The small molecule below binds the protein below.
Small molecule (SMILES): CC[C@H](C)[C@H](NC(=O)[C@H](Cc1ccccc1)NC(=O)[C@@H]1CCCN1C(=O)[C@H](CCCCN)NC(=O)[C@@H](N)CCSC)C(=O)N[C@H](C=O)Cc1ccccc1

Sequence of chain 1.B:
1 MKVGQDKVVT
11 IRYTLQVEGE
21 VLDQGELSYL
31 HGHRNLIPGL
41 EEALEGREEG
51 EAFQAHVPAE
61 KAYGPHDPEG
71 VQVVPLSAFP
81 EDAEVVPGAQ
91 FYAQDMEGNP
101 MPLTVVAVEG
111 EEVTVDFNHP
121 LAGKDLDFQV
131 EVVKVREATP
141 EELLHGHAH

Binding-site contacts:
Ligand atom CG contacts residue TYR63 of chain 1.B at 3.8 Å (hydrophobic).
Ligand atom CE contacts residue SER28 of chain 1.B at 3.8 Å.
Ligand atom CB contacts residue ILE37 of chain 1.B at 4.0 Å (hydrophobic).
Ligand atom CE contacts residue PRO38 of chain 1.B at 4.0 Å (hydrophobic).
Ligand atom CG contacts residue LEU27 of chain 1.B at 4.1 Å (hydrophobic).
Ligand atom CB contacts residue TYR13 of chain 1.B at 3.9 Å (hydrophobic).
Ligand atom CB contacts residue ASN35 of chain 1.B at 4.0 Å.
Ligand atom CB contacts residue ASN35 of chain 1.B at 3.5 Å.
Ligand atom CE contacts residue ILE37 of chain 1.B at 4.0 Å (hydrophobic).
Ligand atom O contacts residue GLN90 of chain 1.B at 4.1 Å.
Ligand atom CA contacts residue ASN35 of chain 1.B at 3.8 Å.
Ligand atom SD contacts residue ILE37 of chain 1.B at 3.9 Å.
Ligand atom CA contacts residue TYR63 of chain 1.B at 3.8 Å (hydrophobic).
Ligand atom SD contacts residue LEU36 of chain 1.B at 3.6 Å.
Ligand atom CD contacts residue TYR63 of chain 1.B at 3.2 Å (hydrophobic).
Ligand atom CG contacts residue ARG34 of chain 1.B at 3.5 Å.
Ligand atom O contacts residue LEU36 of chain 1.B at 3.4 Å.
Ligand atom CE contacts residue ALA62 of chain 1.B at 4.1 Å (hydrophobic).
Ligand atom CB contacts residue LEU36 of chain 1.B at 3.8 Å (hydrophobic).
Ligand atom CB contacts residue TYR63 of chain 1.B at 3.6 Å (hydrophobic).
Ligand atom C contacts residue LEU36 of chain 1.B at 3.7 Å (hydrophobic).
Ligand atom CG1 contacts residue TYR63 of chain 1.B at 4.0 Å (hydrophobic).
Ligand atom N contacts residue TYR63 of chain 1.B at 3.5 Å (h-bond).
Ligand atom C contacts residue TYR63 of chain 1.B at 3.5 Å (hydrophobic).
Ligand atom CG1 contacts residue LEU121 of chain 1.B at 4.0 Å (hydrophobic).
Ligand atom N contacts residue ASN35 of chain 1.B at 2.9 Å (h-bond).
Ligand atom CD contacts residue SER28 of chain 1.B at 3.8 Å.
Ligand atom CB contacts residue LEU36 of chain 1.B at 4.1 Å (hydrophobic).
Ligand atom CA contacts residue ASN35 of chain 1.B at 3.7 Å.
Ligand atom CB contacts residue LEU27 of chain 1.B at 4.1 Å (hydrophobic).
Ligand atom O contacts residue TYR63 of chain 1.B at 4.0 Å.
Ligand atom CG contacts residue ASN35 of chain 1.B at 3.9 Å.
Ligand atom CA contacts residue LEU27 of chain 1.B at 4.0 Å (hydrophobic).
Ligand atom NZ contacts residue SER28 of chain 1.B at 2.6 Å (h-bond).
Ligand atom O contacts residue TYR63 of chain 1.B at 2.6 Å (h-bond).
Ligand atom SD contacts residue PRO38 of chain 1.B at 3.9 Å.
Ligand atom CG contacts residue PHE128 of chain 1.B at 4.1 Å (hydrophobic).
Ligand atom O contacts residue ILE37 of chain 1.B at 3.0 Å (h-bond).
Ligand atom CD1 contacts residue ASP23 of chain 1.B at 3.5 Å.
Ligand atom C contacts residue ASN35 of chain 1.B at 3.8 Å.